This protein binds this small molecule.
Small molecule (SMILES): N[C@@H](CC(=O)O)C(=O)O

Binding-site contacts:
Ligand atom N contacts residue LYS96 of chain 1.A at 3.8 Å.
Ligand atom C contacts residue PO41 of chain 1.M at 4.1 Å.
Ligand atom CA contacts residue LEU292 of chain 1.C at 3.5 Å (hydrophobic).
Ligand atom O contacts residue HIS145 of chain 1.C at 4.0 Å.
Ligand atom O contacts residue LYS96 of chain 1.A at 3.7 Å.
Ligand atom OD2 contacts residue PRO293 of chain 1.C at 4.1 Å.
Ligand atom C contacts residue LYS96 of chain 1.A at 4.4 Å.
Ligand atom OD1 contacts residue GLN248 of chain 1.C at 3.7 Å.
Ligand atom CA contacts residue PO41 of chain 1.M at 4.0 Å.
Ligand atom O contacts residue ARG117 of chain 1.C at 3.1 Å (salt-bridge).
Ligand atom N contacts residue PRO293 of chain 1.C at 3.8 Å.
Ligand atom CG contacts residue ARG246 of chain 1.C at 3.2 Å.
Ligand atom CA contacts residue THR179 of chain 1.C at 3.9 Å.
Ligand atom OD1 contacts residue PRO293 of chain 1.C at 4.1 Å.
Ligand atom OD1 contacts residue PO41 of chain 1.M at 4.3 Å.
Ligand atom CG contacts residue GLN248 of chain 1.C at 3.5 Å.
Ligand atom CG contacts residue LYS96 of chain 1.A at 4.3 Å.
Ligand atom C contacts residue ARG178 of chain 1.C at 3.7 Å.
Ligand atom OD2 contacts residue GLN248 of chain 1.C at 2.9 Å (h-bond).
Ligand atom CB contacts residue GLN248 of chain 1.C at 4.3 Å.
Ligand atom OXT contacts residue THR179 of chain 1.C at 3.7 Å.
Ligand atom C contacts residue HIS145 of chain 1.C at 3.9 Å.
Ligand atom OD1 contacts residue LEU292 of chain 1.C at 4.3 Å.
Ligand atom OXT contacts residue HIS145 of chain 1.C at 3.9 Å.
Ligand atom O contacts residue PO41 of chain 1.M at 3.4 Å (h-bond).
Ligand atom O contacts residue ARG178 of chain 1.C at 3.1 Å (salt-bridge).
Ligand atom C contacts residue THR179 of chain 1.C at 4.1 Å.
Ligand atom CB contacts residue PRO291 of chain 1.C at 4.1 Å (hydrophobic).
Ligand atom OD1 contacts residue LYS96 of chain 1.A at 3.1 Å (salt-bridge).
Ligand atom CB contacts residue THR179 of chain 1.C at 3.9 Å.
Ligand atom OD1 contacts residue ARG246 of chain 1.C at 2.7 Å (salt-bridge).
Ligand atom N contacts residue LEU292 of chain 1.C at 2.8 Å (h-bond).
Ligand atom N contacts residue PO41 of chain 1.M at 2.7 Å (h-bond).
Ligand atom OXT contacts residue ARG178 of chain 1.C at 3.0 Å (salt-bridge).
Ligand atom C contacts residue ARG117 of chain 1.C at 4.1 Å.
Ligand atom CG contacts residue PRO293 of chain 1.C at 4.1 Å (hydrophobic).
Ligand atom OD2 contacts residue ARG246 of chain 1.C at 3.0 Å (salt-bridge).
Ligand atom OD2 contacts residue LEU292 of chain 1.C at 4.1 Å.
Ligand atom CG contacts residue LEU292 of chain 1.C at 3.8 Å (hydrophobic).
Ligand atom CB contacts residue LEU292 of chain 1.C at 3.4 Å (hydrophobic).

Sequence of chain 1.C:
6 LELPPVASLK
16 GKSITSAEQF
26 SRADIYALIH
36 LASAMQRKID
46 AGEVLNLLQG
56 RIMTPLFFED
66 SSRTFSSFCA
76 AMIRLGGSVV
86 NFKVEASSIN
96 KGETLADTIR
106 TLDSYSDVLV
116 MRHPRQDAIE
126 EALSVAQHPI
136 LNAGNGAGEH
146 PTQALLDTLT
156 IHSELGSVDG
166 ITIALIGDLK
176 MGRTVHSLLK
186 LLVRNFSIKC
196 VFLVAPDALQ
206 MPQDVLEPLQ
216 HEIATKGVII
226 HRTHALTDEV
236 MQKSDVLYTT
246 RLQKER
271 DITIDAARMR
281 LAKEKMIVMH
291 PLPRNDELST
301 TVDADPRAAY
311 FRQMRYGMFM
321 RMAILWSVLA

Sequence of chain 1.A:
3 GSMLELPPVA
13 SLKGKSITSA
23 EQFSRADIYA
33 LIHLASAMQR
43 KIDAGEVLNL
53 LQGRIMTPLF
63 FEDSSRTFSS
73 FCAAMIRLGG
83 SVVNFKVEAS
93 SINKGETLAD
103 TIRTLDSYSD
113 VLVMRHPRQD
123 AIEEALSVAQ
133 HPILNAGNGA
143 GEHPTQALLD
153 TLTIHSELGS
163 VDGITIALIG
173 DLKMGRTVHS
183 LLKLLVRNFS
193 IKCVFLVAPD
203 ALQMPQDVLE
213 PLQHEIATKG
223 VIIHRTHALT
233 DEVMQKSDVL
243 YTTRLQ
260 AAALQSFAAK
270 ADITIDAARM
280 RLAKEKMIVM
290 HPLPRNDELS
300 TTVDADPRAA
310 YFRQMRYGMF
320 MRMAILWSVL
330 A